Sequence of chain 3.E:
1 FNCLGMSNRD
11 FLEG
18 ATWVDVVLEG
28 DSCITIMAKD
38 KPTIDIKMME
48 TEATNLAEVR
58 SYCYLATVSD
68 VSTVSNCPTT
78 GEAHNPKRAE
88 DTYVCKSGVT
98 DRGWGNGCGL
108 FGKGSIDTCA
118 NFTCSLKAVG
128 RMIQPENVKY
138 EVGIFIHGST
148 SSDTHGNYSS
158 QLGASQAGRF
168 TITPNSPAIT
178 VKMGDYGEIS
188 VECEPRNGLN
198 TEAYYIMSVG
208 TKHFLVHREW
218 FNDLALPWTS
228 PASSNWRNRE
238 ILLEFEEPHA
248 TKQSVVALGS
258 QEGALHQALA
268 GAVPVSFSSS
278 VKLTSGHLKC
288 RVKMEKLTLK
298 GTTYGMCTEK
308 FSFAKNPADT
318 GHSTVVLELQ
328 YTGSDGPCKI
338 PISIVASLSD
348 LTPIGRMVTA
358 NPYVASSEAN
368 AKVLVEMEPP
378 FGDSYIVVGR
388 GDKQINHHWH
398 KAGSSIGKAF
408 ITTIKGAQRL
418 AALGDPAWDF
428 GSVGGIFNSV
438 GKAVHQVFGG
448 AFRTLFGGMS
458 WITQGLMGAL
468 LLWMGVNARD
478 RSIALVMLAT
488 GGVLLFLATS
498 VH

This small molecule binds to this protein.
Small molecule (SMILES): CC(=O)N[C@@H]1[C@@H](O)[C@H](O)[C@@H](CO)O[C@H]1O

Binding-site contacts:
Ligand atom C5 contacts residue THR120 of chain 3.E at 4.5 Å.
Ligand atom O6 contacts residue ASN118 of chain 3.E at 4.1 Å.
Ligand atom C8 contacts residue ASP67 of chain 3.E at 4.0 Å.
Ligand atom C2 contacts residue ASN118 of chain 3.E at 2.5 Å.
Ligand atom C3 contacts residue ASN118 of chain 3.E at 3.8 Å.
Ligand atom O7 contacts residue ASP67 of chain 3.E at 4.3 Å.
Ligand atom O6 contacts residue THR120 of chain 3.E at 3.5 Å (h-bond).
Ligand atom O5 contacts residue ASN118 of chain 3.E at 2.4 Å (h-bond).
Ligand atom N2 contacts residue ASN118 of chain 3.E at 2.9 Å (h-bond).
Ligand atom C7 contacts residue ASN118 of chain 3.E at 3.3 Å.
Ligand atom O5 contacts residue SER66 of chain 3.E at 4.3 Å.
Ligand atom O5 contacts residue THR120 of chain 3.E at 3.7 Å.
Ligand atom C7 contacts residue ASP67 of chain 3.E at 4.3 Å.
Ligand atom O6 contacts residue PHE119 of chain 3.E at 3.2 Å (h-bond).
Ligand atom C5 contacts residue ASN118 of chain 3.E at 3.6 Å.
Ligand atom N2 contacts residue TYR90 of chain 3.E at 4.2 Å.
Ligand atom C1 contacts residue ASN118 of chain 3.E at 1.4 Å.
Ligand atom C8 contacts residue ASN118 of chain 3.E at 4.3 Å.
Ligand atom C1 contacts residue SER66 of chain 3.E at 4.4 Å.
Ligand atom C7 contacts residue TYR90 of chain 3.E at 4.2 Å (hydrophobic).
Ligand atom C4 contacts residue ASN118 of chain 3.E at 4.2 Å.
Ligand atom O7 contacts residue ASN118 of chain 3.E at 3.4 Å (h-bond).
Ligand atom C6 contacts residue THR120 of chain 3.E at 4.0 Å.
Ligand atom C8 contacts residue TYR90 of chain 3.E at 3.6 Å (hydrophobic).
Ligand atom O7 contacts residue SER66 of chain 3.E at 3.6 Å.
Ligand atom O6 contacts residue THR89 of chain 3.E at 3.8 Å.